Sequence of chain 1.A:
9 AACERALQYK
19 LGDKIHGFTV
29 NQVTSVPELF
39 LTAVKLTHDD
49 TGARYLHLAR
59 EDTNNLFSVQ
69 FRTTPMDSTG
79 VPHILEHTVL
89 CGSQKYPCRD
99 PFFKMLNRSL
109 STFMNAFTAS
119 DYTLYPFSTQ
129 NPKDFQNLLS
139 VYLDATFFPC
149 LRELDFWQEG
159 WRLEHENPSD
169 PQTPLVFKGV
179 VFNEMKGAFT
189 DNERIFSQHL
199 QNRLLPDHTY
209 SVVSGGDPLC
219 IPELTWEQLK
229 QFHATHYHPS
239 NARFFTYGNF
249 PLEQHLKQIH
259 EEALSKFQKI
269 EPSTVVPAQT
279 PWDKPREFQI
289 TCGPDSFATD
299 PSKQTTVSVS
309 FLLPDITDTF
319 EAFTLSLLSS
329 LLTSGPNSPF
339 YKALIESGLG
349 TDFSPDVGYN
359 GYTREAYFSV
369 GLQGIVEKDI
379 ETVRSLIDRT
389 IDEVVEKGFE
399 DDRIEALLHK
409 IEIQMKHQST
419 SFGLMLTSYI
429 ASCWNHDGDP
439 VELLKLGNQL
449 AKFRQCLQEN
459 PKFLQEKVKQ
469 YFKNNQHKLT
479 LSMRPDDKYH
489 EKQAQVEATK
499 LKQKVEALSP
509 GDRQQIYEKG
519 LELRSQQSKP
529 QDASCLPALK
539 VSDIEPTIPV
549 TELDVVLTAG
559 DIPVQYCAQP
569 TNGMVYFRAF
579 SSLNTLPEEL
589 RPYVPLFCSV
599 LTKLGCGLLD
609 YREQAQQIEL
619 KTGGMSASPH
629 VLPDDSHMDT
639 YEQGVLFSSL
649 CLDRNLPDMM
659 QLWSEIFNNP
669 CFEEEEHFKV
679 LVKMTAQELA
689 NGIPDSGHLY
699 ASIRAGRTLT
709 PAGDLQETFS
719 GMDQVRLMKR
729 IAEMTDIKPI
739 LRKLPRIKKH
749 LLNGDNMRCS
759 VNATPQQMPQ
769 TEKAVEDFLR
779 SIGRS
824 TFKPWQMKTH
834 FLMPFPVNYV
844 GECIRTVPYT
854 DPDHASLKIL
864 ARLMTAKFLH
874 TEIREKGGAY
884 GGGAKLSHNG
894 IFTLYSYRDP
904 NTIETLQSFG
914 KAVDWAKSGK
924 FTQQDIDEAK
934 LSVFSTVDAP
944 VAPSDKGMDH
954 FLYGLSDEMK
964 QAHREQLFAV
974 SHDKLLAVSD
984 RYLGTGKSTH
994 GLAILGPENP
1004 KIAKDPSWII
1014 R

The small molecule below binds the protein below.
Small molecule (SMILES): C[C@@H](C=O)NC(=O)[C@H](Cc1ccccc1)NC(=O)[C@@H](N)Cc1ccccc1

Binding-site contacts:
Ligand atom CD1 contacts residue TYR883 of chain 1.A at 3.8 Å (hydrophobic).
Ligand atom CZ contacts residue ARG877 of chain 1.A at 3.7 Å.
Ligand atom C contacts residue ASN113 of chain 1.A at 3.7 Å.
Ligand atom O contacts residue ASN113 of chain 1.A at 2.6 Å (h-bond).
Ligand atom C contacts residue ALA114 of chain 1.A at 4.0 Å (hydrophobic).
Ligand atom CE1 contacts residue LEU88 of chain 1.A at 3.6 Å (hydrophobic).
Ligand atom O contacts residue TYR883 of chain 1.A at 2.8 Å (h-bond).
Ligand atom C contacts residue ALA114 of chain 1.A at 4.0 Å (hydrophobic).
Ligand atom CE1 contacts residue ARG877 of chain 1.A at 3.2 Å.
Ligand atom N contacts residue TYR883 of chain 1.A at 3.1 Å (h-bond).
Ligand atom O contacts residue PHE115 of chain 1.A at 3.1 Å.
Ligand atom O contacts residue THR116 of chain 1.A at 3.9 Å.
Ligand atom CG contacts residue ALA114 of chain 1.A at 4.0 Å (hydrophobic).
Ligand atom CD2 contacts residue HIS85 of chain 1.A at 4.0 Å.
Ligand atom O contacts residue ALA114 of chain 1.A at 2.9 Å (h-bond).
Ligand atom CD2 contacts residue GLU84 of chain 1.A at 3.2 Å.
Ligand atom CZ contacts residue LEU88 of chain 1.A at 3.8 Å (hydrophobic).
Ligand atom CB contacts residue ASN113 of chain 1.A at 2.8 Å.
Ligand atom CB contacts residue PHE115 of chain 1.A at 4.1 Å (hydrophobic).
Ligand atom N contacts residue ASN113 of chain 1.A at 3.8 Å.
Ligand atom CA contacts residue ALA114 of chain 1.A at 3.8 Å (hydrophobic).
Ligand atom C contacts residue TYR883 of chain 1.A at 2.9 Å (hydrophobic).
Ligand atom CA contacts residue TYR883 of chain 1.A at 3.8 Å (hydrophobic).
Ligand atom CE2 contacts residue GLU84 of chain 1.A at 3.1 Å.
Ligand atom CE1 contacts residue PHE101 of chain 1.A at 3.8 Å (hydrophobic).
Ligand atom CA contacts residue TYR883 of chain 1.A at 3.5 Å (hydrophobic).
Ligand atom C contacts residue PHE115 of chain 1.A at 3.7 Å (hydrophobic).
Ligand atom CB contacts residue ALA114 of chain 1.A at 3.0 Å (hydrophobic).
Ligand atom CE2 contacts residue HIS85 of chain 1.A at 3.1 Å.
Ligand atom CD1 contacts residue ARG877 of chain 1.A at 4.1 Å.
Ligand atom CZ contacts residue HIS85 of chain 1.A at 3.2 Å.
Ligand atom O contacts residue GLU182 of chain 1.A at 4.1 Å.
Ligand atom CB contacts residue TYR883 of chain 1.A at 4.1 Å (hydrophobic).
Ligand atom CA contacts residue ASN113 of chain 1.A at 3.2 Å.
Ligand atom N contacts residue TYR883 of chain 1.A at 3.5 Å (h-bond).
Ligand atom CB contacts residue TYR883 of chain 1.A at 3.9 Å (hydrophobic).
Ligand atom CD1 contacts residue LEU88 of chain 1.A at 3.9 Å (hydrophobic).
Ligand atom CZ contacts residue GLU157 of chain 1.A at 4.1 Å.
Ligand atom CG contacts residue ASN113 of chain 1.A at 4.0 Å.
Ligand atom N contacts residue ALA114 of chain 1.A at 4.1 Å.